This protein binds this small molecule.
Small molecule (SMILES): CC(C)(CO)C(=O)C(=O)O

Sequence of chain 1.H:
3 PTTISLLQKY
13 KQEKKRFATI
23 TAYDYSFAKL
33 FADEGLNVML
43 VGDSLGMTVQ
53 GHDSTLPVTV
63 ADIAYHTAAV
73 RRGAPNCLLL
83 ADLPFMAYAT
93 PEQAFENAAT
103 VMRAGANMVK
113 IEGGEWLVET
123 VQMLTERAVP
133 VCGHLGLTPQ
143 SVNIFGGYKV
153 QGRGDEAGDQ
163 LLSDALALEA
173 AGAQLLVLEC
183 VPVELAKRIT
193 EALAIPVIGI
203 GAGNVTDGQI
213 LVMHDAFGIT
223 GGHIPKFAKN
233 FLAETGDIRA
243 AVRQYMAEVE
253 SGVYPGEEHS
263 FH

Binding-site contacts:
Ligand atom C1 contacts residue THR23 of chain 1.H at 4.0 Å.
Ligand atom C3 contacts residue VAL179 of chain 1.H at 4.2 Å (hydrophobic).
Ligand atom C5 contacts residue MG1 of chain 1.Y at 3.0 Å.
Ligand atom O4 contacts residue TYR25 of chain 1.H at 4.2 Å.
Ligand atom C5 contacts residue ASP84 of chain 1.H at 4.3 Å.
Ligand atom O4 contacts residue THR23 of chain 1.H at 3.4 Å.
Ligand atom C1 contacts residue VAL214 of chain 1.H at 3.9 Å (hydrophobic).
Ligand atom O3 contacts residue MG1 of chain 1.Y at 2.1 Å.
Ligand atom O1 contacts residue PRO141 of chain 1.H at 3.5 Å.
Ligand atom C5 contacts residue LEU42 of chain 1.H at 3.5 Å (hydrophobic).
Ligand atom O1 contacts residue HIS136 of chain 1.H at 3.4 Å.
Ligand atom O4 contacts residue GLY44 of chain 1.H at 3.9 Å.
Ligand atom C4 contacts residue GLU181 of chain 1.H at 3.3 Å.
Ligand atom O3 contacts residue ASP84 of chain 1.H at 3.1 Å (salt-bridge).
Ligand atom C3 contacts residue HIS136 of chain 1.H at 4.2 Å.
Ligand atom O3 contacts residue SER46 of chain 1.H at 3.0 Å (h-bond).
Ligand atom C3 contacts residue GLU181 of chain 1.H at 4.1 Å.
Ligand atom O1 contacts residue MG1 of chain 1.Y at 4.0 Å.
Ligand atom O4 contacts residue SER46 of chain 1.H at 2.6 Å (h-bond).
Ligand atom C6 contacts residue LEU42 of chain 1.H at 3.5 Å (hydrophobic).
Ligand atom O2 contacts residue LYS112 of chain 1.H at 2.7 Å (salt-bridge).
Ligand atom C1 contacts residue ILE202 of chain 1.H at 3.9 Å (hydrophobic).
Ligand atom C6 contacts residue SER46 of chain 1.H at 3.3 Å.
Ligand atom C6 contacts residue ASP84 of chain 1.H at 3.9 Å.
Ligand atom O2 contacts residue MG1 of chain 1.Y at 2.4 Å.
Ligand atom O2 contacts residue ASP84 of chain 1.H at 3.6 Å.
Ligand atom C5 contacts residue LYS112 of chain 1.H at 3.9 Å.
Ligand atom O3 contacts residue LEU42 of chain 1.H at 4.1 Å.
Ligand atom O4 contacts residue LEU42 of chain 1.H at 3.6 Å.
Ligand atom C6 contacts residue GLY44 of chain 1.H at 3.9 Å.
Ligand atom O4 contacts residue VAL214 of chain 1.H at 4.3 Å.
Ligand atom O4 contacts residue MG1 of chain 1.Y at 4.1 Å.
Ligand atom O3 contacts residue GLY44 of chain 1.H at 3.3 Å.
Ligand atom O2 contacts residue LEU42 of chain 1.H at 3.4 Å.
Ligand atom C6 contacts residue MG1 of chain 1.Y at 2.9 Å.
Ligand atom O2 contacts residue HIS136 of chain 1.H at 3.9 Å.
Ligand atom O3 contacts residue ASP45 of chain 1.H at 3.3 Å (salt-bridge).
Ligand atom C3 contacts residue ILE202 of chain 1.H at 4.0 Å (hydrophobic).
Ligand atom C3 contacts residue ILE212 of chain 1.H at 4.2 Å (hydrophobic).
Ligand atom O1 contacts residue GLU181 of chain 1.H at 2.5 Å (salt-bridge).